Sequence of chain 1.A:
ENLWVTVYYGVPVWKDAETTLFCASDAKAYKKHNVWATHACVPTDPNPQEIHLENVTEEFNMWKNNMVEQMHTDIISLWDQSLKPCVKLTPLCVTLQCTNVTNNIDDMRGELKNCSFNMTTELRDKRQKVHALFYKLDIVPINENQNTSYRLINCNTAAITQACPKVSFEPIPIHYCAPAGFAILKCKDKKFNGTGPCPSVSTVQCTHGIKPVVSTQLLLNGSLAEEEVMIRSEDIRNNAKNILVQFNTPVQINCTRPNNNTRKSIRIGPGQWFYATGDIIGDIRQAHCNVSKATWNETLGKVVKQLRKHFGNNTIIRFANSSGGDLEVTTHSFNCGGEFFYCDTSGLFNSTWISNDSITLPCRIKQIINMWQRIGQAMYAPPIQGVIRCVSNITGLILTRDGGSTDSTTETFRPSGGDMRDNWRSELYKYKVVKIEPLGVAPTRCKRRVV

Binding-site contacts:
Ligand atom C1 contacts residue ASN193 of chain 1.A at 1.4 Å.
Ligand atom C4 contacts residue ASN193 of chain 1.A at 4.2 Å.
Ligand atom N2 contacts residue THR195 of chain 1.A at 4.1 Å.
Ligand atom C8 contacts residue THR195 of chain 1.A at 4.0 Å.
Ligand atom C1 contacts residue THR195 of chain 1.A at 3.6 Å.
Ligand atom O5 contacts residue ASN193 of chain 1.A at 2.4 Å (h-bond).
Ligand atom C8 contacts residue GLU234 of chain 1.A at 4.3 Å.
Ligand atom C2 contacts residue THR195 of chain 1.A at 4.3 Å.
Ligand atom C7 contacts residue ASN193 of chain 1.A at 3.2 Å.
Ligand atom C8 contacts residue ASN193 of chain 1.A at 4.2 Å.
Ligand atom C7 contacts residue SER233 of chain 1.A at 4.4 Å.
Ligand atom C8 contacts residue SER233 of chain 1.A at 3.2 Å.
Ligand atom C2 contacts residue ASN193 of chain 1.A at 2.4 Å.
Ligand atom C5 contacts residue ASN193 of chain 1.A at 3.7 Å.
Ligand atom C3 contacts residue ASN193 of chain 1.A at 3.8 Å.
Ligand atom N2 contacts residue ASN193 of chain 1.A at 2.9 Å (h-bond).
Ligand atom C3 contacts residue THR195 of chain 1.A at 4.4 Å.
Ligand atom O5 contacts residue THR195 of chain 1.A at 4.5 Å.
Ligand atom O7 contacts residue ASN193 of chain 1.A at 3.1 Å (h-bond).

This protein binds this small molecule.
Small molecule (SMILES): CC(=O)N[C@H]1[C@H](O[C@H]2[C@H](O)[C@@H](NC(C)=O)CO[C@@H]2CO)O[C@H](CO)[C@@H](O)[C@@H]1O